Binding-site contacts:
Ligand atom C5 contacts residue ASN278 of chain 1.D at 3.7 Å.
Ligand atom C7 contacts residue ASN278 of chain 1.D at 3.4 Å.
Ligand atom C3 contacts residue ASN278 of chain 1.D at 3.6 Å.
Ligand atom O5 contacts residue ILE298 of chain 1.D at 3.9 Å.
Ligand atom N2 contacts residue ASN278 of chain 1.D at 2.7 Å (h-bond).
Ligand atom O6 contacts residue ILE298 of chain 1.D at 4.4 Å.
Ligand atom C4 contacts residue ASN278 of chain 1.D at 4.2 Å.
Ligand atom C8 contacts residue ASN278 of chain 1.D at 4.4 Å.
Ligand atom C2 contacts residue ASN278 of chain 1.D at 2.3 Å.
Ligand atom O6 contacts residue ASN278 of chain 1.D at 4.5 Å.
Ligand atom C1 contacts residue ASN278 of chain 1.D at 1.5 Å.
Ligand atom O5 contacts residue ASN278 of chain 1.D at 2.4 Å (h-bond).
Ligand atom O7 contacts residue ASN278 of chain 1.D at 3.8 Å.

This small molecule binds to this protein.
Small molecule (SMILES): CC(=O)N[C@H]1[C@H](O[C@H]2[C@H](O)[C@@H](NC(C)=O)CO[C@@H]2CO)O[C@H](CO)[C@@H](O[C@@H]2O[C@H](CO)[C@@H](O)[C@H](O)[C@@H]2O)[C@@H]1O

Sequence of chain 1.D:
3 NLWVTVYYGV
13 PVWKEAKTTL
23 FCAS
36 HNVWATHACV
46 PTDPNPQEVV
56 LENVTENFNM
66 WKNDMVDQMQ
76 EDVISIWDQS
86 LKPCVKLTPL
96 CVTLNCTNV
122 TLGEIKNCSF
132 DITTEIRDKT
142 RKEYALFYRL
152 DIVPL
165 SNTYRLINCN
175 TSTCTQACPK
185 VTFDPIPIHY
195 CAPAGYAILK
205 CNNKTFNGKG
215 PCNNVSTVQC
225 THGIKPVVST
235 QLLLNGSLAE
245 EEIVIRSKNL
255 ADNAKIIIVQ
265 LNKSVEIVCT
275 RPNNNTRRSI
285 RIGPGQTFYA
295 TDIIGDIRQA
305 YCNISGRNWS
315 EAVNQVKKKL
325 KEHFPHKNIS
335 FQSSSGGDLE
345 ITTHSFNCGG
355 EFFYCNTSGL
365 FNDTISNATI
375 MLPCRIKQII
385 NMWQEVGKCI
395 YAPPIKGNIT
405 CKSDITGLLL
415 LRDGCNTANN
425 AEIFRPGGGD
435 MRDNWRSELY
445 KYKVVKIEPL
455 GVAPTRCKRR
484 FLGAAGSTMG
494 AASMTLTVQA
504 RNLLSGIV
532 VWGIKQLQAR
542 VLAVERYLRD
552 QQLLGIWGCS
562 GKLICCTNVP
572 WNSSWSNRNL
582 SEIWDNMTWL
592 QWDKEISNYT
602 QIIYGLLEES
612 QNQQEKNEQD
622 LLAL